The small molecule below binds the protein below.
Small molecule (SMILES): Nc1ccn([C@H]2C[C@H](O)[C@@H](COP(=O)(O)O)O2)c(=O)n1

Binding-site contacts:
Ligand atom O5' contacts residue DA1 of chain 1.PC at 4.3 Å.
Ligand atom O3' contacts residue DA1 of chain 1.PC at 1.6 Å.
Ligand atom C4' contacts residue DA1 of chain 1.PC at 3.9 Å.
Ligand atom C5' contacts residue DA1 of chain 1.PC at 4.4 Å.
Ligand atom C5' contacts residue PRO205 of chain 1.Q at 4.5 Å (hydrophobic).
Ligand atom C3' contacts residue DA1 of chain 1.PC at 2.6 Å.
Ligand atom O3' contacts residue PRO205 of chain 1.Q at 4.2 Å.
Ligand atom C2' contacts residue DA1 of chain 1.PC at 3.1 Å.

Sequence of chain 1.Q:
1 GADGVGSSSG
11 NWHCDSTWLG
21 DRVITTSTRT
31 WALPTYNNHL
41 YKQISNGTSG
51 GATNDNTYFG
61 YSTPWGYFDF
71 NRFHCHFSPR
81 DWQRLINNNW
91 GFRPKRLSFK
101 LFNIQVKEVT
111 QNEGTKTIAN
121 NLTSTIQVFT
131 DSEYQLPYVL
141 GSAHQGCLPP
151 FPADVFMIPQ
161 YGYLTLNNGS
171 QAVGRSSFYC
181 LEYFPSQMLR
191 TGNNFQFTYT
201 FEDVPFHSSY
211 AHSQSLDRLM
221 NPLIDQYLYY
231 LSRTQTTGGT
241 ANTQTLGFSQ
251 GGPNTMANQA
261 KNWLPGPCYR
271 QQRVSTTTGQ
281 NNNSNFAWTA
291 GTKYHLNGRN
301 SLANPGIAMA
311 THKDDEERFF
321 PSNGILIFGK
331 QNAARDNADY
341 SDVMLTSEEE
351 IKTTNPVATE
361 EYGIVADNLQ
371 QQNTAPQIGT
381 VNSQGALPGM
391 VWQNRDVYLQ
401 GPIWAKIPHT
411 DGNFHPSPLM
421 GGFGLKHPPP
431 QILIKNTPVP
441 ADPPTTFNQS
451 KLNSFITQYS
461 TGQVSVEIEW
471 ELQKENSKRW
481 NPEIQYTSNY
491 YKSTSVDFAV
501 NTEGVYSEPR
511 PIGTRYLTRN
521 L